A small-molecule ligand and the protein it binds are described below.
Small molecule (SMILES): CO[C@H]1O[C@H](CO)[C@@H](O)[C@H](O)[C@H]1O

Binding-site contacts:
Ligand atom C7 contacts residue TRP148 of chain 1.A at 3.5 Å (hydrophobic).
Ligand atom O6 contacts residue SER146 of chain 1.A at 4.2 Å.
Ligand atom C4 contacts residue TRP148 of chain 1.A at 4.5 Å (hydrophobic).
Ligand atom O4 contacts residue GLY27 of chain 1.A at 3.8 Å.
Ligand atom O4 contacts residue GLY26 of chain 1.A at 3.8 Å.
Ligand atom O3 contacts residue GLY27 of chain 1.A at 3.1 Å (h-bond).
Ligand atom C3 contacts residue GLY27 of chain 1.A at 4.1 Å.
Ligand atom C5 contacts residue GLY147 of chain 1.A at 4.2 Å.
Ligand atom C5 contacts residue TRP148 of chain 1.A at 3.8 Å (hydrophobic).
Ligand atom C6 contacts residue TYR149 of chain 1.A at 3.6 Å (hydrophobic).
Ligand atom C5 contacts residue TYR103 of chain 1.A at 4.2 Å (hydrophobic).
Ligand atom C6 contacts residue TRP148 of chain 1.A at 3.5 Å (hydrophobic).
Ligand atom O6 contacts residue TYR149 of chain 1.A at 2.7 Å (h-bond).
Ligand atom C4 contacts residue ASP151 of chain 1.A at 3.7 Å.
Ligand atom C5 contacts residue ASP151 of chain 1.A at 4.3 Å.
Ligand atom C7 contacts residue TYR103 of chain 1.A at 3.5 Å (hydrophobic).
Ligand atom O1 contacts residue TYR103 of chain 1.A at 3.4 Å (h-bond).
Ligand atom O4 contacts residue TYR103 of chain 1.A at 4.0 Å.
Ligand atom O3 contacts residue GLY26 of chain 1.A at 4.1 Å.
Ligand atom O1 contacts residue TRP148 of chain 1.A at 4.5 Å.
Ligand atom O6 contacts residue GLY147 of chain 1.A at 3.2 Å (h-bond).
Ligand atom O4 contacts residue ASP151 of chain 1.A at 3.3 Å (salt-bridge).
Ligand atom O5 contacts residue GLY147 of chain 1.A at 3.8 Å.
Ligand atom C6 contacts residue ASP151 of chain 1.A at 3.1 Å.
Ligand atom O5 contacts residue TRP148 of chain 1.A at 2.9 Å (h-bond).
Ligand atom C1 contacts residue TRP148 of chain 1.A at 3.7 Å (hydrophobic).
Ligand atom C4 contacts residue GLY27 of chain 1.A at 3.9 Å.
Ligand atom O6 contacts residue TRP148 of chain 1.A at 3.0 Å (h-bond).
Ligand atom C4 contacts residue GLY147 of chain 1.A at 4.1 Å.
Ligand atom C3 contacts residue TYR103 of chain 1.A at 4.4 Å (hydrophobic).
Ligand atom O4 contacts residue ASN25 of chain 1.A at 4.3 Å.
Ligand atom C6 contacts residue TYR103 of chain 1.A at 4.4 Å (hydrophobic).
Ligand atom O6 contacts residue ASP151 of chain 1.A at 2.8 Å (salt-bridge).
Ligand atom C6 contacts residue GLY147 of chain 1.A at 4.1 Å.

Sequence of chain 1.A:
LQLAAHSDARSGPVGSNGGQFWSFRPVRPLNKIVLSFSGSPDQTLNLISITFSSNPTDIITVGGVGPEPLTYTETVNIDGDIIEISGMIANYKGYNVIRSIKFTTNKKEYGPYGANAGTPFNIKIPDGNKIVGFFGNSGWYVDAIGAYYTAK